Sequence of chain 1.A:
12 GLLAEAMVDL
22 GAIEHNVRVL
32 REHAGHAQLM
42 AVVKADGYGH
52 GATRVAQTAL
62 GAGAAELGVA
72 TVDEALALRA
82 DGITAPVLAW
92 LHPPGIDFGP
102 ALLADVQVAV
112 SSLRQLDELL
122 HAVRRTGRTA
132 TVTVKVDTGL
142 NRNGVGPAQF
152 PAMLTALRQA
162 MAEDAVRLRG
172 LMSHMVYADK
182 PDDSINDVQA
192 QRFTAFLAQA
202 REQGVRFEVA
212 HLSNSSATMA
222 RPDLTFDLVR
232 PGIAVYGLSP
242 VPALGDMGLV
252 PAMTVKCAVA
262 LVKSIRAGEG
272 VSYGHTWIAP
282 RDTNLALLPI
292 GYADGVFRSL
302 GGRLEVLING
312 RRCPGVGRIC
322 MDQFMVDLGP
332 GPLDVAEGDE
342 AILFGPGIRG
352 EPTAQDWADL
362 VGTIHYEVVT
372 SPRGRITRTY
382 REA

Binding-site contacts:
Ligand atom O1 contacts residue LYS45 of chain 1.B at 3.0 Å (salt-bridge).
Ligand atom ND contacts residue MET322 of chain 1.A at 3.0 Å (h-bond).
Ligand atom O3P contacts residue TYR367 of chain 1.B at 2.6 Å (h-bond).
Ligand atom O2P contacts residue GLY233 of chain 1.B at 3.4 Å.
Ligand atom C contacts residue TYR274 of chain 1.A at 3.2 Å (hydrophobic).
Ligand atom CB contacts residue TYR367 of chain 1.B at 3.5 Å (hydrophobic).
Ligand atom C2 contacts residue TRP91 of chain 1.B at 3.6 Å (hydrophobic).
Ligand atom C5 contacts residue HIS175 of chain 1.B at 3.4 Å.
Ligand atom C2A contacts residue TRP91 of chain 1.B at 3.4 Å (hydrophobic).
Ligand atom O1P contacts residue ILE234 of chain 1.B at 3.5 Å (h-bond).
Ligand atom C5A contacts residue TYR49 of chain 1.B at 3.6 Å (hydrophobic).
Ligand atom O2P contacts residue TYR49 of chain 1.B at 2.6 Å (h-bond).
Ligand atom C5A contacts residue GLY233 of chain 1.B at 3.6 Å.
Ligand atom OG contacts residue EDO1 of chain 1.IA at 3.7 Å.
Ligand atom O contacts residue ARG143 of chain 1.B at 3.4 Å (salt-bridge).
Ligand atom C6 contacts residue ARG231 of chain 1.B at 3.4 Å.
Ligand atom O1P contacts residue SER216 of chain 1.B at 2.7 Å (h-bond).
Ligand atom C2 contacts residue HIS175 of chain 1.B at 3.5 Å.
Ligand atom O2P contacts residue ILE234 of chain 1.B at 2.8 Å (h-bond).
Ligand atom O contacts residue CYS321 of chain 1.A at 3.5 Å.
Ligand atom C4 contacts residue HIS175 of chain 1.B at 3.4 Å.
Ligand atom CB contacts residue TYR49 of chain 1.B at 3.6 Å (hydrophobic).
Ligand atom O1P contacts residue GLY233 of chain 1.B at 2.9 Å (h-bond).
Ligand atom N1 contacts residue ARG231 of chain 1.B at 2.9 Å (salt-bridge).
Ligand atom ND contacts residue TYR293 of chain 1.A at 3.4 Å (h-bond).
Ligand atom O1P contacts residue ASN215 of chain 1.B at 3.7 Å.
Ligand atom N contacts residue HIS175 of chain 1.B at 3.5 Å (h-bond).
Ligand atom OG contacts residue TYR367 of chain 1.B at 3.6 Å.
Ligand atom O contacts residue TYR274 of chain 1.A at 2.5 Å (h-bond).
Ligand atom N contacts residue TYR274 of chain 1.A at 3.3 Å (h-bond).
Ligand atom C4A contacts residue TYR49 of chain 1.B at 3.2 Å (hydrophobic).
Ligand atom N contacts residue LYS45 of chain 1.B at 3.6 Å.
Ligand atom C3 contacts residue HIS175 of chain 1.B at 3.4 Å.
Ligand atom N1 contacts residue HIS175 of chain 1.B at 3.5 Å.
Ligand atom O2P contacts residue TYR367 of chain 1.B at 3.4 Å.
Ligand atom C6 contacts residue HIS175 of chain 1.B at 3.4 Å.
Ligand atom C5A contacts residue ARG231 of chain 1.B at 3.4 Å.
Ligand atom OG contacts residue TYR293 of chain 1.A at 3.1 Å (h-bond).
Ligand atom CA contacts residue TYR274 of chain 1.A at 3.5 Å (hydrophobic).
Ligand atom OG contacts residue MET322 of chain 1.A at 3.4 Å.

Sequence of chain 1.B:
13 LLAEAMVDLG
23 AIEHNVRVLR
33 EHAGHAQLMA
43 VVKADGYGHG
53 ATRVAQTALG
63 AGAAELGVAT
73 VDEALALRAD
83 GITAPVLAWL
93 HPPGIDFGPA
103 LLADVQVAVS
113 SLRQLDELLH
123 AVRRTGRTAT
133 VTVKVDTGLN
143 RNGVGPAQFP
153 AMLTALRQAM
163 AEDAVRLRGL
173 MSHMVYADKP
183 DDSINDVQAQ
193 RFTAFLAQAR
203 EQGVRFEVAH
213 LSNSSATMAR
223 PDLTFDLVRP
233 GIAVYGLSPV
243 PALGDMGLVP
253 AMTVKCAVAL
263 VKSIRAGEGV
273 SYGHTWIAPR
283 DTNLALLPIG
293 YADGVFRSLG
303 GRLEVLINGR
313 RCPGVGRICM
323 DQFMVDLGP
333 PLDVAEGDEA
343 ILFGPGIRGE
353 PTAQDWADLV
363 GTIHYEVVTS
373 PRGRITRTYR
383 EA

A small-molecule ligand and the protein it binds are described below.
Small molecule (SMILES): Cc1ncc(COP(=O)(O)O)c(C[NH2+]c2conc2O)c1O